A small-molecule ligand and the protein it binds are described below.
Small molecule (SMILES): O=Cc1ccc(C(=O)N2CCC(CCO)CC2)cc1

Binding-site contacts:
Ligand atom C03 contacts residue ARG12 of chain 1.B at 3.6 Å.
Ligand atom C11 contacts residue ILE8 of chain 1.B at 3.7 Å (hydrophobic).
Ligand atom C14 contacts residue PRO172 of chain 1.A at 3.3 Å (hydrophobic).
Ligand atom C13 contacts residue GLY176 of chain 1.A at 3.6 Å.
Ligand atom C12 contacts residue ILE8 of chain 1.B at 4.1 Å (hydrophobic).
Ligand atom C05 contacts residue PRO9 of chain 1.B at 3.7 Å (hydrophobic).
Ligand atom C02 contacts residue VAL51 of chain 1.A at 3.8 Å (hydrophobic).
Ligand atom C09 contacts residue ILE8 of chain 1.B at 4.1 Å (hydrophobic).
Ligand atom C12 contacts residue GLY176 of chain 1.A at 4.4 Å.
Ligand atom C03 contacts residue ARG11 of chain 1.B at 3.8 Å.
Ligand atom C14 contacts residue LYS127 of chain 1.A at 4.3 Å.
Ligand atom O01 contacts residue VAL51 of chain 1.A at 4.0 Å.
Ligand atom C14 contacts residue ILE224 of chain 1.A at 3.5 Å (hydrophobic).
Ligand atom C12 contacts residue LYS127 of chain 1.A at 2.5 Å.
Ligand atom C02 contacts residue ARG11 of chain 1.B at 4.2 Å.
Ligand atom C15 contacts residue GLY176 of chain 1.A at 4.4 Å.
Ligand atom C08 contacts residue ILE224 of chain 1.A at 4.0 Å (hydrophobic).
Ligand atom C11 contacts residue ILE173 of chain 1.A at 4.3 Å (hydrophobic).
Ligand atom C13 contacts residue LYS127 of chain 1.A at 3.0 Å.
Ligand atom C02 contacts residue GLY10 of chain 1.B at 4.0 Å.
Ligand atom C13 contacts residue ILE8 of chain 1.B at 3.9 Å (hydrophobic).
Ligand atom C02 contacts residue ARG12 of chain 1.B at 3.7 Å.
Ligand atom C13 contacts residue PRO172 of chain 1.A at 3.3 Å (hydrophobic).
Ligand atom O16 contacts residue PRO172 of chain 1.A at 4.0 Å.
Ligand atom C14 contacts residue ILE8 of chain 1.B at 3.8 Å (hydrophobic).
Ligand atom C15 contacts residue LYS127 of chain 1.A at 1.4 Å.
Ligand atom C11 contacts residue LYS127 of chain 1.A at 3.6 Å.
Ligand atom C13 contacts residue ILE224 of chain 1.A at 4.4 Å (hydrophobic).
Ligand atom C06 contacts residue ILE8 of chain 1.B at 3.8 Å (hydrophobic).
Ligand atom C12 contacts residue ILE173 of chain 1.A at 3.9 Å (hydrophobic).
Ligand atom C14 contacts residue ILE173 of chain 1.A at 4.2 Å (hydrophobic).
Ligand atom O01 contacts residue ARG12 of chain 1.B at 3.7 Å.
Ligand atom C15 contacts residue ILE8 of chain 1.B at 4.4 Å (hydrophobic).
Ligand atom C10 contacts residue ILE8 of chain 1.B at 4.0 Å (hydrophobic).
Ligand atom C09 contacts residue ILE224 of chain 1.A at 4.2 Å (hydrophobic).
Ligand atom C15 contacts residue ILE173 of chain 1.A at 4.2 Å (hydrophobic).
Ligand atom O16 contacts residue ILE224 of chain 1.A at 4.1 Å.
Ligand atom C14 contacts residue GLY176 of chain 1.A at 4.4 Å.
Ligand atom C13 contacts residue ILE173 of chain 1.A at 3.8 Å (hydrophobic).
Ligand atom C05 contacts residue ILE8 of chain 1.B at 4.3 Å (hydrophobic).

Sequence of chain 1.B:
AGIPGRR

Sequence of chain 1.A:
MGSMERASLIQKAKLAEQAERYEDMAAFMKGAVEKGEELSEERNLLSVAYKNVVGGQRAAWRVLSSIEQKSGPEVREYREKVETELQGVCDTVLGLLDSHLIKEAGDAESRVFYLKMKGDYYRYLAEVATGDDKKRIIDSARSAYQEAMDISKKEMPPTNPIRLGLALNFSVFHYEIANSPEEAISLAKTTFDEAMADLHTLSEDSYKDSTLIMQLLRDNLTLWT